Sequence of chain 19.C:
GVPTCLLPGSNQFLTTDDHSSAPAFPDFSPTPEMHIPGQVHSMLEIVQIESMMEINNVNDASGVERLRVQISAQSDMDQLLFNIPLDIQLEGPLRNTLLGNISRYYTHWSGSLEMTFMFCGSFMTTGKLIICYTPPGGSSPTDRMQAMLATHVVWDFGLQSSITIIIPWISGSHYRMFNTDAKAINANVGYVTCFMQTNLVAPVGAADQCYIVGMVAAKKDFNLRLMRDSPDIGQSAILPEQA

Sequence of chain 20.C:
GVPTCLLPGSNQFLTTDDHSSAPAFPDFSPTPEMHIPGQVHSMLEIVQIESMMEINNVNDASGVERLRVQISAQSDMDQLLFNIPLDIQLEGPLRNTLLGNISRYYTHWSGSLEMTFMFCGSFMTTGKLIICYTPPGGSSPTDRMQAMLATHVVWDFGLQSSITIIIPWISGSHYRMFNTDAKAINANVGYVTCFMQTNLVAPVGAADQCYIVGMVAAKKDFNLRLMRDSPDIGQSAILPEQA

Sequence of chain 19.A:
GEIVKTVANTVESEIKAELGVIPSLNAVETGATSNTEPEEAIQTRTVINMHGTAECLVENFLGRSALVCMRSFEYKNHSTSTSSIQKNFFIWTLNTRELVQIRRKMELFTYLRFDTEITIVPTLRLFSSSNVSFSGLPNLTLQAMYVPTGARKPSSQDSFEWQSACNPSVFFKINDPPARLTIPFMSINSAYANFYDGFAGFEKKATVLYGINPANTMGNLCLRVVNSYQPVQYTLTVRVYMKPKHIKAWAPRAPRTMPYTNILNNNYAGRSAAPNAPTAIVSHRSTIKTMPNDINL

Binding-site contacts:
Ligand atom F3 contacts residue SER174 of chain 19.A at 3.8 Å.
Ligand atom CM4 contacts residue ALA149 of chain 19.A at 3.6 Å (hydrophobic).
Ligand atom N3A contacts residue TYR151 of chain 19.A at 3.6 Å.
Ligand atom O1A contacts residue LEU226 of chain 19.A at 3.6 Å.
Ligand atom F2 contacts residue SER174 of chain 19.A at 3.7 Å.
Ligand atom O1B contacts residue LEU99 of chain 19.A at 3.6 Å.
Ligand atom CM3 contacts residue THR101 of chain 19.A at 3.8 Å.
Ligand atom F1 contacts residue LEU186 of chain 19.A at 3.1 Å.
Ligand atom F3 contacts residue TYR151 of chain 19.A at 2.9 Å.
Ligand atom N2 contacts residue TYR197 of chain 19.A at 3.4 Å.
Ligand atom F3 contacts residue ALA149 of chain 19.A at 3.6 Å.
Ligand atom C3C contacts residue THR121 of chain 19.A at 3.7 Å.
Ligand atom CM2 contacts residue LEU99 of chain 19.A at 3.3 Å (hydrophobic).
Ligand atom N1A contacts residue LEU226 of chain 19.A at 3.6 Å.
Ligand atom C3A contacts residue LEU226 of chain 19.A at 3.8 Å (hydrophobic).
Ligand atom F3 contacts residue PRO173 of chain 19.A at 2.6 Å.
Ligand atom C2B contacts residue ILE188 of chain 19.A at 3.7 Å (hydrophobic).
Ligand atom C6B contacts residue LEU99 of chain 19.A at 3.9 Å (hydrophobic).
Ligand atom CM6 contacts residue TRP97 of chain 19.A at 3.6 Å (hydrophobic).
Ligand atom C1B contacts residue LEU99 of chain 19.A at 3.6 Å (hydrophobic).
Ligand atom C5B contacts residue ILE123 of chain 19.A at 3.7 Å (hydrophobic).
Ligand atom C6B contacts residue ILE123 of chain 19.A at 3.8 Å (hydrophobic).
Ligand atom C2B contacts residue LEU99 of chain 19.A at 3.4 Å (hydrophobic).
Ligand atom CM4 contacts residue LEU186 of chain 19.A at 3.8 Å (hydrophobic).
Ligand atom F3 contacts residue MET150 of chain 19.A at 3.8 Å.
Ligand atom N2 contacts residue PHE119 of chain 19.A at 3.5 Å.
Ligand atom C4 contacts residue THR101 of chain 19.A at 3.8 Å.
Ligand atom CM2 contacts residue ILE188 of chain 19.A at 3.6 Å (hydrophobic).
Ligand atom CM6 contacts residue ILE123 of chain 19.A at 3.8 Å (hydrophobic).
Ligand atom C3B contacts residue ILE188 of chain 19.A at 3.5 Å (hydrophobic).
Ligand atom C3A contacts residue LEU186 of chain 19.A at 3.8 Å (hydrophobic).
Ligand atom F2 contacts residue VAL175 of chain 19.A at 3.2 Å.
Ligand atom C2A contacts residue LEU226 of chain 19.A at 3.8 Å (hydrophobic).
Ligand atom C3 contacts residue THR101 of chain 19.A at 3.8 Å.
Ligand atom O1A contacts residue LEU186 of chain 19.A at 3.7 Å.
Ligand atom F2 contacts residue ALA149 of chain 19.A at 2.5 Å.
Ligand atom O1 contacts residue PHE119 of chain 19.A at 3.5 Å.
Ligand atom CM2 contacts residue MET191 of chain 19.A at 3.4 Å (hydrophobic).
Ligand atom O1 contacts residue TYR197 of chain 19.A at 3.3 Å.
Ligand atom CM4 contacts residue PRO173 of chain 19.A at 3.7 Å (hydrophobic).

This small molecule binds to this protein.
Small molecule (SMILES): Cc1cc(CCCOc2c(C)cc(-c3noc(C(F)(F)F)n3)cc2C)on1